A protein and the small-molecule ligand that binds it are described below.
Small molecule (SMILES): N[C@@H](CCC(=O)O)C(=O)O

Sequence of chain 1.C:
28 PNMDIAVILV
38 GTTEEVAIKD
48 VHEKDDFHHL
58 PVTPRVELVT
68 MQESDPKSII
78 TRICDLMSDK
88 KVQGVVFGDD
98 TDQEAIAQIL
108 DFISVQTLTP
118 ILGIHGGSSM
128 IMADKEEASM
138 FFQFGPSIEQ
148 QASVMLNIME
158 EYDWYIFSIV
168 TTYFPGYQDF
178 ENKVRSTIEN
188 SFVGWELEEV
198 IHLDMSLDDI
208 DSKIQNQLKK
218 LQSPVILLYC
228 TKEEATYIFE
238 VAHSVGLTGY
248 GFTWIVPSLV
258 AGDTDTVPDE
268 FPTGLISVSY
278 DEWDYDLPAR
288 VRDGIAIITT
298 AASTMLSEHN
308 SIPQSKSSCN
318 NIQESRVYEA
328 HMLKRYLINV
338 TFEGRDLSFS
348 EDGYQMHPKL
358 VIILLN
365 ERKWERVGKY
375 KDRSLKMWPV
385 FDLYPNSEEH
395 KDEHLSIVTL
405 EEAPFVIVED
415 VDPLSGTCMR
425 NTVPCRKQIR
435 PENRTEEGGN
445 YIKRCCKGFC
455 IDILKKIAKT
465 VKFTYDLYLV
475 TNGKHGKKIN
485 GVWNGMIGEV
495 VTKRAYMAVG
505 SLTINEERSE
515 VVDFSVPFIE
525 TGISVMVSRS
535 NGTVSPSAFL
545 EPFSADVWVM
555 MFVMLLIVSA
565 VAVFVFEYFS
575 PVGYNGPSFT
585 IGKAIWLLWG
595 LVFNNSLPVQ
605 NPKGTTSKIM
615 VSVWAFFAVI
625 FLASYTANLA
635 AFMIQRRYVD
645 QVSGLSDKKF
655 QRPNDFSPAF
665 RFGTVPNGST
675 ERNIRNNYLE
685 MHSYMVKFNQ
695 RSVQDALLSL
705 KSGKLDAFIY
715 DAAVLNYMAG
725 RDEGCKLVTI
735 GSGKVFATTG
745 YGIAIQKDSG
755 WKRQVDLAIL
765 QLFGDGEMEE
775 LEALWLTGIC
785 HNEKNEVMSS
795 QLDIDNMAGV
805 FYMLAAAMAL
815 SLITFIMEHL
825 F

Binding-site contacts:
Ligand atom OXT contacts residue HIS479 of chain 1.C at 4.4 Å.
Ligand atom N contacts residue SER505 of chain 1.C at 3.1 Å (h-bond).
Ligand atom OXT contacts residue ASN671 of chain 1.C at 4.4 Å.
Ligand atom CA contacts residue SER505 of chain 1.C at 4.1 Å.
Ligand atom OE1 contacts residue ASP715 of chain 1.C at 4.0 Å.
Ligand atom OE2 contacts residue THR674 of chain 1.C at 4.5 Å.
Ligand atom O contacts residue HIS479 of chain 1.C at 4.1 Å.
Ligand atom OXT contacts residue GLY672 of chain 1.C at 3.4 Å.
Ligand atom C contacts residue SER673 of chain 1.C at 4.3 Å.
Ligand atom OE2 contacts residue ASP715 of chain 1.C at 3.4 Å (salt-bridge).
Ligand atom CG contacts residue ASP715 of chain 1.C at 3.8 Å.
Ligand atom OXT contacts residue SER673 of chain 1.C at 3.4 Å (h-bond).
Ligand atom O contacts residue SER505 of chain 1.C at 3.2 Å (h-bond).
Ligand atom C contacts residue SER505 of chain 1.C at 4.1 Å.
Ligand atom OE2 contacts residue TYR714 of chain 1.C at 4.0 Å.
Ligand atom CD contacts residue ASP715 of chain 1.C at 3.6 Å.